Sequence of chain 1.D:
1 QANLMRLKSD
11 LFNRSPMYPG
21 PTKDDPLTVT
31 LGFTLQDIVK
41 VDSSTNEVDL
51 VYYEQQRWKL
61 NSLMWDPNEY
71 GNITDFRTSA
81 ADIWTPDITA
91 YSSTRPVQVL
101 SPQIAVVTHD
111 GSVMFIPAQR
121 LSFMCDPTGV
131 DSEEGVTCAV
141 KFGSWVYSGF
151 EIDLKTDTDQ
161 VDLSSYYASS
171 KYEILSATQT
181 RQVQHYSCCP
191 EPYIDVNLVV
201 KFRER

A protein and the small-molecule ligand that binds it are described below.
Small molecule (SMILES): O=C(OC1C[C@H]2CC[C@@H](C1)N2)c1ccccc1

Sequence of chain 1.E:
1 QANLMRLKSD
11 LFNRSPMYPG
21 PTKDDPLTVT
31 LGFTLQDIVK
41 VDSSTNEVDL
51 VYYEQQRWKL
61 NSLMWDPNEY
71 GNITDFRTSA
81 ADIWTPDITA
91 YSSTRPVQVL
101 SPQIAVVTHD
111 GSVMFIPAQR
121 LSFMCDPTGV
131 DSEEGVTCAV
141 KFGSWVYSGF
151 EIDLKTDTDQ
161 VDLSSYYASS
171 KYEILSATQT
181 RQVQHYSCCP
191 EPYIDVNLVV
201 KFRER

Binding-site contacts:
Ligand atom C6 contacts residue TYR193 of chain 1.D at 3.9 Å (hydrophobic).
Ligand atom C5 contacts residue CYS189 of chain 1.D at 3.6 Å (hydrophobic).
Ligand atom O15 contacts residue CYS189 of chain 1.D at 3.5 Å (h-bond).
Ligand atom C2 contacts residue CYS188 of chain 1.D at 3.5 Å (hydrophobic).
Ligand atom C6 contacts residue TRP145 of chain 1.D at 4.1 Å (hydrophobic).
Ligand atom C80 contacts residue TRP145 of chain 1.D at 3.5 Å (hydrophobic).
Ligand atom O15 contacts residue ILE116 of chain 1.E at 3.6 Å.
Ligand atom C3 contacts residue CYS188 of chain 1.D at 3.6 Å (hydrophobic).
Ligand atom C11 contacts residue MET114 of chain 1.E at 3.8 Å (hydrophobic).
Ligand atom C5 contacts residue CYS188 of chain 1.D at 4.1 Å (hydrophobic).
Ligand atom C8 contacts residue TYR193 of chain 1.D at 3.5 Å (hydrophobic).
Ligand atom C12 contacts residue TRP145 of chain 1.D at 4.2 Å (hydrophobic).
Ligand atom C7 contacts residue CYS188 of chain 1.D at 3.7 Å (hydrophobic).
Ligand atom C5 contacts residue ILE116 of chain 1.E at 3.6 Å (hydrophobic).
Ligand atom C7 contacts residue GLN55 of chain 1.E at 3.4 Å.
Ligand atom C14 contacts residue CYS188 of chain 1.D at 3.8 Å (hydrophobic).
Ligand atom C3 contacts residue TYR53 of chain 1.E at 3.9 Å (hydrophobic).
Ligand atom C4 contacts residue TYR91 of chain 1.D at 4.0 Å (hydrophobic).
Ligand atom C1 contacts residue ILE116 of chain 1.E at 3.8 Å (hydrophobic).
Ligand atom N contacts residue TYR91 of chain 1.D at 3.4 Å (h-bond).
Ligand atom C11 contacts residue CYS188 of chain 1.D at 3.9 Å (hydrophobic).
Ligand atom C1 contacts residue CYS189 of chain 1.D at 3.7 Å (hydrophobic).
Ligand atom O15 contacts residue TYR193 of chain 1.D at 4.2 Å.
Ligand atom C4 contacts residue TRP145 of chain 1.D at 3.5 Å (hydrophobic).
Ligand atom C1 contacts residue MET114 of chain 1.E at 4.0 Å (hydrophobic).
Ligand atom O17 contacts residue ILE116 of chain 1.E at 4.0 Å.
Ligand atom C3 contacts residue ILE116 of chain 1.E at 3.9 Å (hydrophobic).
Ligand atom C8 contacts residue TRP145 of chain 1.D at 3.6 Å (hydrophobic).
Ligand atom C14 contacts residue ILE116 of chain 1.E at 3.7 Å (hydrophobic).
Ligand atom C8 contacts residue CYS189 of chain 1.D at 4.3 Å (hydrophobic).
Ligand atom C14 contacts residue CYS189 of chain 1.D at 3.6 Å (hydrophobic).
Ligand atom C6 contacts residue TYR186 of chain 1.D at 4.1 Å (hydrophobic).
Ligand atom C13 contacts residue TYR186 of chain 1.D at 3.8 Å (hydrophobic).
Ligand atom C12 contacts residue TYR53 of chain 1.E at 4.0 Å (hydrophobic).
Ligand atom C2 contacts residue TYR53 of chain 1.E at 4.1 Å (hydrophobic).
Ligand atom C13 contacts residue CYS188 of chain 1.D at 4.0 Å (hydrophobic).
Ligand atom C10 contacts residue TRP145 of chain 1.D at 3.2 Å (hydrophobic).
Ligand atom C1 contacts residue CYS188 of chain 1.D at 4.0 Å (hydrophobic).
Ligand atom N contacts residue TRP145 of chain 1.D at 3.3 Å (h-bond).
Ligand atom C11 contacts residue GLN55 of chain 1.E at 3.9 Å.